Sequence of chain 1.A:
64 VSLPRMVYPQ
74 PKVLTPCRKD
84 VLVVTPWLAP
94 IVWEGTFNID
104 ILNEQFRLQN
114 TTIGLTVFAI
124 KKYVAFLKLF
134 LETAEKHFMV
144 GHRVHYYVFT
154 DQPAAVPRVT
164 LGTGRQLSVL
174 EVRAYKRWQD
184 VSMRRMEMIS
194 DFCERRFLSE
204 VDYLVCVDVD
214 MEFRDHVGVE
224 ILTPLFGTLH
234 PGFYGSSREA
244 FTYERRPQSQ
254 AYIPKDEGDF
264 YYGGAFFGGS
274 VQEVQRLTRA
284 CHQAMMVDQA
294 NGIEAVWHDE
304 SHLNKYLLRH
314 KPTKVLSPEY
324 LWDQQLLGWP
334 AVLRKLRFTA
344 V

Binding-site contacts:
Ligand atom C contacts residue ASP213 of chain 1.A at 3.5 Å.
Ligand atom CAV contacts residue VAL184 of chain 1.A at 3.8 Å (hydrophobic).
Ligand atom CAX contacts residue VAL184 of chain 1.A at 3.9 Å (hydrophobic).
Ligand atom CAY contacts residue VAL184 of chain 1.A at 3.8 Å (hydrophobic).
Ligand atom OAZ contacts residue ILE123 of chain 1.A at 2.9 Å (h-bond).
Ligand atom CAV contacts residue ILE123 of chain 1.A at 3.7 Å (hydrophobic).
Ligand atom OBA contacts residue LYS124 of chain 1.A at 3.8 Å.
Ligand atom OBA contacts residue ILE123 of chain 1.A at 3.7 Å.
Ligand atom OBG contacts residue PHE121 of chain 1.A at 2.6 Å (h-bond).
Ligand atom CB contacts residue BHE1 of chain 1.B at 3.6 Å.
Ligand atom CAA contacts residue ASP211 of chain 1.A at 3.5 Å.
Ligand atom CBD contacts residue VAL212 of chain 1.A at 3.7 Å (hydrophobic).
Ligand atom CAU contacts residue ILE123 of chain 1.A at 3.7 Å (hydrophobic).
Ligand atom OAZ contacts residue TYR126 of chain 1.A at 3.5 Å.
Ligand atom CBF contacts residue ASP211 of chain 1.A at 3.7 Å.
Ligand atom CAU contacts residue VAL184 of chain 1.A at 3.6 Å (hydrophobic).
Ligand atom N contacts residue ASP213 of chain 1.A at 2.7 Å (salt-bridge).
Ligand atom CA contacts residue ASP213 of chain 1.A at 3.3 Å.
Ligand atom NAT contacts residue VAL184 of chain 1.A at 3.7 Å.
Ligand atom CBD contacts residue TYR126 of chain 1.A at 3.8 Å (hydrophobic).
Ligand atom N contacts residue ASP211 of chain 1.A at 2.3 Å (salt-bridge).
Ligand atom OBH contacts residue ASP213 of chain 1.A at 2.9 Å (salt-bridge).
Ligand atom O contacts residue TYR126 of chain 1.A at 3.0 Å (h-bond).
Ligand atom CAU contacts residue TYR126 of chain 1.A at 3.6 Å (hydrophobic).
Ligand atom NAT contacts residue ILE123 of chain 1.A at 2.9 Å (h-bond).
Ligand atom CBC contacts residue TYR126 of chain 1.A at 3.8 Å (hydrophobic).
Ligand atom OAZ contacts residue ALA122 of chain 1.A at 3.8 Å.
Ligand atom CA contacts residue ASP211 of chain 1.A at 3.5 Å.
Ligand atom OAZ contacts residue PHE121 of chain 1.A at 3.2 Å (h-bond).
Ligand atom OBH contacts residue ASP211 of chain 1.A at 3.3 Å.
Ligand atom OBA contacts residue TYR126 of chain 1.A at 3.6 Å.
Ligand atom CBF contacts residue ARG188 of chain 1.A at 3.7 Å.
Ligand atom OBH contacts residue VAL212 of chain 1.A at 3.1 Å (h-bond).
Ligand atom O contacts residue ASP213 of chain 1.A at 3.4 Å (salt-bridge).
Ligand atom CAV contacts residue TYR126 of chain 1.A at 3.3 Å (hydrophobic).
Ligand atom CAX contacts residue TYR126 of chain 1.A at 3.6 Å (hydrophobic).
Ligand atom OBG contacts residue VAL212 of chain 1.A at 3.4 Å (h-bond).
Ligand atom CBD contacts residue PHE121 of chain 1.A at 3.3 Å (hydrophobic).
Ligand atom NAW contacts residue VAL184 of chain 1.A at 3.7 Å.
Ligand atom NAT contacts residue TYR126 of chain 1.A at 3.2 Å.

The protein below binds the small molecule below.
Small molecule (SMILES): C[C@@H](N)C(=O)NC[C@H]1O[C@@H](n2ccc(=O)[nH]c2=O)[C@H](O)[C@@H]1O